This small molecule binds to this protein.
Small molecule (SMILES): O/N=C(\c1cccnc1)c1ccc(O)cc1O

Sequence of chain 1.A:
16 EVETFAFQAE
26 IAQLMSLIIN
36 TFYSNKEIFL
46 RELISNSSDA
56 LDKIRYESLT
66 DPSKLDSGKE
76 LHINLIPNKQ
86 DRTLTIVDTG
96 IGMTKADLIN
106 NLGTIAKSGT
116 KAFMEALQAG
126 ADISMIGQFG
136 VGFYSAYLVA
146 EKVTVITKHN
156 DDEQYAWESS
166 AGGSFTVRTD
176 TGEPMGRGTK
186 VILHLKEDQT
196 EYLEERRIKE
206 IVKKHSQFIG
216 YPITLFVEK

Binding-site contacts:
Ligand atom CAF contacts residue ASN51 of chain 1.A at 3.7 Å.
Ligand atom OAA contacts residue THR184 of chain 1.A at 3.5 Å.
Ligand atom CAQ contacts residue ALA55 of chain 1.A at 4.1 Å (hydrophobic).
Ligand atom CAM contacts residue LEU107 of chain 1.A at 4.0 Å (hydrophobic).
Ligand atom OAA contacts residue ALA55 of chain 1.A at 3.5 Å.
Ligand atom NAP contacts residue ASN51 of chain 1.A at 4.2 Å.
Ligand atom NAJ contacts residue MET98 of chain 1.A at 3.8 Å.
Ligand atom OAA contacts residue ASP93 of chain 1.A at 2.4 Å (salt-bridge).
Ligand atom CAI contacts residue ALA55 of chain 1.A at 3.9 Å (hydrophobic).
Ligand atom CAG contacts residue MET98 of chain 1.A at 3.9 Å (hydrophobic).
Ligand atom CAI contacts residue MET98 of chain 1.A at 4.0 Å (hydrophobic).
Ligand atom CAC contacts residue ASP93 of chain 1.A at 3.4 Å.
Ligand atom CAB contacts residue ASP93 of chain 1.A at 3.3 Å.
Ligand atom OAK contacts residue ALA55 of chain 1.A at 3.6 Å.
Ligand atom OAE contacts residue PHE138 of chain 1.A at 3.9 Å.
Ligand atom OAA contacts residue SER52 of chain 1.A at 3.9 Å.
Ligand atom OAK contacts residue MET98 of chain 1.A at 3.7 Å.
Ligand atom CAM contacts residue MET98 of chain 1.A at 4.0 Å (hydrophobic).
Ligand atom OAE contacts residue ASN51 of chain 1.A at 3.8 Å.
Ligand atom CAD contacts residue VAL186 of chain 1.A at 4.1 Å (hydrophobic).
Ligand atom CAF contacts residue PHE138 of chain 1.A at 4.1 Å (hydrophobic).
Ligand atom CAD contacts residue ASN51 of chain 1.A at 3.6 Å.
Ligand atom OAE contacts residue VAL186 of chain 1.A at 3.5 Å.
Ligand atom CAB contacts residue THR184 of chain 1.A at 3.9 Å.
Ligand atom OAA contacts residue ASN51 of chain 1.A at 4.1 Å.
Ligand atom CAQ contacts residue ASN51 of chain 1.A at 3.5 Å.
Ligand atom CAC contacts residue THR184 of chain 1.A at 3.9 Å.
Ligand atom CAL contacts residue ALA55 of chain 1.A at 4.2 Å (hydrophobic).
Ligand atom NAJ contacts residue ALA55 of chain 1.A at 3.5 Å.
Ligand atom OAE contacts residue LEU48 of chain 1.A at 3.8 Å.
Ligand atom CAC contacts residue ASN51 of chain 1.A at 3.9 Å.
Ligand atom OAK contacts residue GLY97 of chain 1.A at 2.9 Å (h-bond).
Ligand atom OAK contacts residue ILE96 of chain 1.A at 3.5 Å.
Ligand atom CAB contacts residue ASN51 of chain 1.A at 4.0 Å.
Ligand atom CAC contacts residue SER52 of chain 1.A at 3.8 Å.
Ligand atom CAH contacts residue MET98 of chain 1.A at 4.0 Å (hydrophobic).
Ligand atom CAG contacts residue ASN51 of chain 1.A at 4.2 Å.
Ligand atom NAJ contacts residue THR184 of chain 1.A at 3.7 Å.
Ligand atom NAJ contacts residue GLY97 of chain 1.A at 3.8 Å.
Ligand atom CAN contacts residue LEU107 of chain 1.A at 4.0 Å (hydrophobic).